The protein below binds the small molecule below.
Small molecule (SMILES): Nc1ncnc2c1ncn2[C@@H]1O[C@H](COP(=O)=O)[C@@H](O[P](=O)(O)OC[C@H]2O[C@@H](n3cnc4c(N)ncnc43)[C@H](O)[C@@H]2O[P](=O)(O)OC[C@H]2O[C@@H](n3ccc(=O)[nH]c3=O)[C@H](O)[C@@H]2O)[C@H]1O

Sequence of chain 1.A:
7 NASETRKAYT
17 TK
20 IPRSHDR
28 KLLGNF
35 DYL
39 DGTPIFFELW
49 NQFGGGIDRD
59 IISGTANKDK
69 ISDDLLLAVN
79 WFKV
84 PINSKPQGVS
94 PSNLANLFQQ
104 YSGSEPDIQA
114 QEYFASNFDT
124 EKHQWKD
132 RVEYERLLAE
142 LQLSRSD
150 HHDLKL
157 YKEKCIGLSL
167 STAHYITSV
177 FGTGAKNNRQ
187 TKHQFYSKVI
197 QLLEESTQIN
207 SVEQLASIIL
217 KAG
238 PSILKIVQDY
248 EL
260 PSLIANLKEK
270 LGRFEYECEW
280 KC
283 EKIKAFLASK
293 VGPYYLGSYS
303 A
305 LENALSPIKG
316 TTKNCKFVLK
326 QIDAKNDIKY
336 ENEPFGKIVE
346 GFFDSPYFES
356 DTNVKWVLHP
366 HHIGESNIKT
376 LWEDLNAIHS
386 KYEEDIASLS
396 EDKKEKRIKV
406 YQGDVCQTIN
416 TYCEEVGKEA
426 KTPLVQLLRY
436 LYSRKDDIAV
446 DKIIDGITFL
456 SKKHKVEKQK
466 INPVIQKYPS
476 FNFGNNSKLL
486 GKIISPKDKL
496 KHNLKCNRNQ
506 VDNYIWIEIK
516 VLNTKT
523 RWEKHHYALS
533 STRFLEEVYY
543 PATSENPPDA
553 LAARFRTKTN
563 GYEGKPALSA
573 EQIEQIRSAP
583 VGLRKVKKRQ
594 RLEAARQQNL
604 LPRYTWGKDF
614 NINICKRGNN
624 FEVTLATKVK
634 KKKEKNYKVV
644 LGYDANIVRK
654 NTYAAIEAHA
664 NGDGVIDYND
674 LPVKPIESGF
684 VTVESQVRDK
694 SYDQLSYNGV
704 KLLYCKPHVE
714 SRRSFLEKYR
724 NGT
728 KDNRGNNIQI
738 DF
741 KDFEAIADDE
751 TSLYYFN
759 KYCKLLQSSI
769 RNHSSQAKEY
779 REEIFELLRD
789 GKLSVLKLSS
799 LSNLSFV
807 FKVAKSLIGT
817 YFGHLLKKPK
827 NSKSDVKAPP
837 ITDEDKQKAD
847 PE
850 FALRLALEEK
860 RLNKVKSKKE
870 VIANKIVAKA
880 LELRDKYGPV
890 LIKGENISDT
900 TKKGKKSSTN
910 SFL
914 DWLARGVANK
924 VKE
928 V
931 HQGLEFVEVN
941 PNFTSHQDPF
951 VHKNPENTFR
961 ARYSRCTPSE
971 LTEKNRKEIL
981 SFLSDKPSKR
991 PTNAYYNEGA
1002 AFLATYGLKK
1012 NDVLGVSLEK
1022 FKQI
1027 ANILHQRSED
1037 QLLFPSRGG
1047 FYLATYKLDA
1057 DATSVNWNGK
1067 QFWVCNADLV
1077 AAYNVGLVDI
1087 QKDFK

Binding-site contacts:
Ligand atom C5' contacts residue LYS318 of chain 1.A at 3.7 Å.
Ligand atom C6 contacts residue ARG12 of chain 1.A at 2.6 Å.
Ligand atom O2' contacts residue ARG12 of chain 1.A at 4.2 Å.
Ligand atom N1 contacts residue ARG12 of chain 1.A at 2.6 Å (salt-bridge).
Ligand atom O2' contacts residue ASN614 of chain 1.A at 4.1 Å.
Ligand atom P contacts residue LYS313 of chain 1.A at 4.4 Å.
Ligand atom O3' contacts residue SER310 of chain 1.A at 3.7 Å.
Ligand atom C2 contacts residue ARG12 of chain 1.A at 3.0 Å.
Ligand atom OP1 contacts residue LYS313 of chain 1.A at 3.5 Å.
Ligand atom OP1 contacts residue GLY314 of chain 1.A at 3.2 Å.
Ligand atom O4 contacts residue ARG12 of chain 1.A at 3.4 Å (salt-bridge).
Ligand atom C2' contacts residue SER310 of chain 1.A at 4.0 Å.
Ligand atom OP1 contacts residue THR317 of chain 1.A at 3.6 Å (h-bond).
Ligand atom C5' contacts residue GLY314 of chain 1.A at 4.3 Å.
Ligand atom N3 contacts residue ARG12 of chain 1.A at 3.4 Å (salt-bridge).
Ligand atom O3' contacts residue GLY314 of chain 1.A at 3.8 Å.
Ligand atom C2' contacts residue ARG12 of chain 1.A at 3.7 Å.
Ligand atom C1' contacts residue SER310 of chain 1.A at 4.1 Å.
Ligand atom C5 contacts residue ARG12 of chain 1.A at 2.9 Å.
Ligand atom O4' contacts residue SER310 of chain 1.A at 3.1 Å (h-bond).
Ligand atom C4 contacts residue ARG12 of chain 1.A at 3.2 Å.
Ligand atom P contacts residue GLY314 of chain 1.A at 4.1 Å.
Ligand atom O2' contacts residue ASN477 of chain 1.A at 4.0 Å.
Ligand atom C4' contacts residue LYS318 of chain 1.A at 4.2 Å.
Ligand atom O2 contacts residue ARG12 of chain 1.A at 3.8 Å.
Ligand atom C5' contacts residue SER310 of chain 1.A at 3.5 Å.
Ligand atom O2' contacts residue SER310 of chain 1.A at 3.5 Å (h-bond).
Ligand atom OP1 contacts residue LYS313 of chain 1.A at 3.5 Å (salt-bridge).
Ligand atom OP2 contacts residue LYS313 of chain 1.A at 4.5 Å.
Ligand atom O2' contacts residue LYS483 of chain 1.A at 4.5 Å.
Ligand atom C4' contacts residue SER310 of chain 1.A at 2.7 Å.
Ligand atom C3' contacts residue SER310 of chain 1.A at 3.6 Å.
Ligand atom C4' contacts residue GLY314 of chain 1.A at 4.3 Å.
Ligand atom C1' contacts residue ARG12 of chain 1.A at 3.3 Å.
Ligand atom OP2 contacts residue LYS321 of chain 1.A at 4.3 Å.
Ligand atom O4' contacts residue LYS318 of chain 1.A at 4.1 Å.